Binding-site contacts:
Ligand atom CE2 contacts residue ASN548 of chain 1.EB at 4.0 Å.
Ligand atom N contacts residue ASN548 of chain 1.EB at 4.3 Å.
Ligand atom C contacts residue ASN548 of chain 1.EB at 4.1 Å.
Ligand atom CD2 contacts residue ASN548 of chain 1.EB at 3.4 Å.
Ligand atom O contacts residue ASN548 of chain 1.EB at 3.5 Å.
Ligand atom CG contacts residue ASN548 of chain 1.EB at 4.5 Å.
Ligand atom CA contacts residue ASN548 of chain 1.EB at 3.6 Å.

Sequence of chain 1.EB:
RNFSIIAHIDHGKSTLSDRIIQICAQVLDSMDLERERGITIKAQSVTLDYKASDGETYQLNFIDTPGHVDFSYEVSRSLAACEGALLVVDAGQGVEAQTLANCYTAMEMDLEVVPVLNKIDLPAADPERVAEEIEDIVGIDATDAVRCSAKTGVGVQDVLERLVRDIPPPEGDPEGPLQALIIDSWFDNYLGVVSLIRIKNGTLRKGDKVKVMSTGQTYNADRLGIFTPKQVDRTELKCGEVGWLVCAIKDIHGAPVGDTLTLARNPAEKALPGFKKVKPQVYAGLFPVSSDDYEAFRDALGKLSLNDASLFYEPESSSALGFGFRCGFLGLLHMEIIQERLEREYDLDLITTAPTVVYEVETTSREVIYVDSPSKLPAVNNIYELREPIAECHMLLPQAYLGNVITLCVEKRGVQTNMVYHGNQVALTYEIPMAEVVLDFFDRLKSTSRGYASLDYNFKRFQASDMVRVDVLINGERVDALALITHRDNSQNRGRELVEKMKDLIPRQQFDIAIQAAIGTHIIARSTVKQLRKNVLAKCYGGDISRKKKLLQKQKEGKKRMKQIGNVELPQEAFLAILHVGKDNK

A small-molecule ligand and the protein it binds are described below.
Small molecule (SMILES): N[C@@H](Cc1ccccc1)C(=O)O